Sequence of chain 1.BA:
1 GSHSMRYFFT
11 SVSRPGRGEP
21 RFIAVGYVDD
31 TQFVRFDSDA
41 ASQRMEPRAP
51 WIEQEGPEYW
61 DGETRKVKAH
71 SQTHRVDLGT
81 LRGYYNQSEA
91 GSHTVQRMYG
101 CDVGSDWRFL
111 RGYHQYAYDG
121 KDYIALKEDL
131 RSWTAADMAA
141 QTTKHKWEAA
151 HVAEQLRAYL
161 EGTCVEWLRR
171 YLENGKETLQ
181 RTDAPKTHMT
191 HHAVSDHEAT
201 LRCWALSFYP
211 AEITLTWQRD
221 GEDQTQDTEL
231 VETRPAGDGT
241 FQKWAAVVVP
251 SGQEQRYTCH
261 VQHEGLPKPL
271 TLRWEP

Binding-site contacts:
Ligand atom CD1 contacts residue ARG97 of chain 1.BA at 3.2 Å.
Ligand atom CG contacts residue GLU63 of chain 1.BA at 3.2 Å.
Ligand atom CG1 contacts residue THR73 of chain 1.BA at 3.5 Å.
Ligand atom O contacts residue THR73 of chain 1.BA at 3.5 Å (h-bond).
Ligand atom O contacts residue LYS66 of chain 1.BA at 3.3 Å.
Ligand atom CE1 contacts residue TRP167 of chain 1.BA at 3.3 Å (hydrophobic).
Ligand atom N contacts residue LYS66 of chain 1.BA at 3.4 Å (salt-bridge).
Ligand atom CG1 contacts residue ASP77 of chain 1.BA at 3.4 Å.
Ligand atom CG2 contacts residue THR143 of chain 1.BA at 3.0 Å.
Ligand atom N contacts residue ASP77 of chain 1.BA at 3.0 Å (salt-bridge).
Ligand atom CD1 contacts residue GOL1 of chain 1.FC at 3.2 Å.
Ligand atom CG2 contacts residue HIS70 of chain 1.BA at 3.5 Å.
Ligand atom N contacts residue GOL1 of chain 1.FC at 3.2 Å.
Ligand atom N contacts residue GLU63 of chain 1.BA at 3.1 Å (salt-bridge).
Ligand atom CD2 contacts residue TYR7 of chain 1.BA at 3.2 Å (hydrophobic).
Ligand atom CD1 contacts residue GLU63 of chain 1.BA at 3.5 Å.
Ligand atom CZ contacts residue LYS66 of chain 1.BA at 3.2 Å.
Ligand atom CD1 contacts residue GLU63 of chain 1.BA at 3.4 Å.
Ligand atom OXT contacts residue TYR84 of chain 1.BA at 2.9 Å (h-bond).
Ligand atom CD2 contacts residue TYR159 of chain 1.BA at 3.4 Å (hydrophobic).
Ligand atom CD1 contacts residue TRP167 of chain 1.BA at 3.2 Å (hydrophobic).
Ligand atom O contacts residue HIS70 of chain 1.BA at 3.4 Å.
Ligand atom O contacts residue TYR159 of chain 1.BA at 2.5 Å (h-bond).
Ligand atom CD2 contacts residue LYS66 of chain 1.BA at 3.0 Å.
Ligand atom CB contacts residue TRP167 of chain 1.BA at 3.5 Å (hydrophobic).
Ligand atom CD1 contacts residue MET45 of chain 1.BA at 3.2 Å (hydrophobic).
Ligand atom OXT contacts residue THR143 of chain 1.BA at 2.5 Å (h-bond).
Ligand atom N contacts residue TYR99 of chain 1.BA at 3.0 Å (h-bond).
Ligand atom O contacts residue TYR84 of chain 1.BA at 3.3 Å (h-bond).
Ligand atom C contacts residue TYR84 of chain 1.BA at 3.5 Å (hydrophobic).
Ligand atom CD1 contacts residue TYR99 of chain 1.BA at 3.5 Å (hydrophobic).
Ligand atom CE1 contacts residue LYS66 of chain 1.BA at 3.5 Å.
Ligand atom N contacts residue TYR7 of chain 1.BA at 3.0 Å (h-bond).
Ligand atom O contacts residue LYS146 of chain 1.BA at 2.9 Å (salt-bridge).
Ligand atom CG contacts residue LYS66 of chain 1.BA at 3.4 Å.
Ligand atom CG contacts residue TRP167 of chain 1.BA at 3.5 Å (hydrophobic).
Ligand atom N contacts residue TYR171 of chain 1.BA at 2.7 Å (h-bond).
Ligand atom O contacts residue GOL1 of chain 1.FC at 3.4 Å.
Ligand atom O contacts residue TRP147 of chain 1.BA at 2.5 Å (h-bond).
Ligand atom CE2 contacts residue LYS66 of chain 1.BA at 3.0 Å.

The small molecule below binds the protein below.
Small molecule (SMILES): CC[C@H](C)[C@H](NC(=O)[C@H](CC1=c2ccccc2=NC1)NC(=O)[C@H](CCSC)NC(=O)[C@H](CC(C)C)NC(=O)[C@H](CC(C)C)NC(=O)[C@@H](N)Cc1ccc(O)cc1)C(=O)N[C@H](C(=O)N[C@@H](CCC(N)=O)C(=O)N[C@H](C(=O)O)C(C)C)[C@@H](C)O